Sequence of chain 1.G:
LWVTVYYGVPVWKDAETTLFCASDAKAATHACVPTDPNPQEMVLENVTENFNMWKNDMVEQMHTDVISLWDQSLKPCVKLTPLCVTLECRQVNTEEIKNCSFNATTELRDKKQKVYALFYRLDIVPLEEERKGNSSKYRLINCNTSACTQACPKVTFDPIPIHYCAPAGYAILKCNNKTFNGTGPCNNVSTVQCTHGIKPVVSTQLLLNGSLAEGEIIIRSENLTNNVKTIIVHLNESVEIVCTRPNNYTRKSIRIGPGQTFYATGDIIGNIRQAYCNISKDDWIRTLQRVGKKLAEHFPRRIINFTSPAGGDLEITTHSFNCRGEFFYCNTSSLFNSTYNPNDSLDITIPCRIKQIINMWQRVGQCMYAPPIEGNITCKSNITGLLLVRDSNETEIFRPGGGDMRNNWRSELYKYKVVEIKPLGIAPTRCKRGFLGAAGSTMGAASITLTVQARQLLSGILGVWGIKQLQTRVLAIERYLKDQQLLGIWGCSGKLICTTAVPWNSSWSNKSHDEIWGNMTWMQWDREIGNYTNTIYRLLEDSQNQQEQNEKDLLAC

The small molecule below binds the protein below.
Small molecule (SMILES): CC(=O)N[C@@H]1[C@@H](O)[C@H](O)[C@@H](CO)O[C@H]1O

Binding-site contacts:
Ligand atom C8 contacts residue NAG1 of chain 1.TB at 3.6 Å.
Ligand atom O5 contacts residue ILE317 of chain 1.G at 3.7 Å.
Ligand atom C4 contacts residue ASN296 of chain 1.G at 4.2 Å.
Ligand atom C1 contacts residue ASN296 of chain 1.G at 1.5 Å.
Ligand atom C1 contacts residue ILE317 of chain 1.G at 4.1 Å (hydrophobic).
Ligand atom C7 contacts residue ASN296 of chain 1.G at 3.3 Å.
Ligand atom C7 contacts residue NAG1 of chain 1.TB at 3.6 Å.
Ligand atom O7 contacts residue ASN296 of chain 1.G at 3.4 Å (h-bond).
Ligand atom C5 contacts residue ASN296 of chain 1.G at 3.7 Å.
Ligand atom C8 contacts residue ASN434 of chain 1.G at 3.9 Å.
Ligand atom C2 contacts residue ASN296 of chain 1.G at 2.5 Å.
Ligand atom C8 contacts residue GLY433 of chain 1.G at 3.3 Å.
Ligand atom O5 contacts residue ASN296 of chain 1.G at 2.4 Å (h-bond).
Ligand atom N2 contacts residue ASN296 of chain 1.G at 2.9 Å (h-bond).
Ligand atom C3 contacts residue ASN296 of chain 1.G at 3.7 Å.
Ligand atom O7 contacts residue NAG1 of chain 1.TB at 3.4 Å.
Ligand atom C8 contacts residue ASN296 of chain 1.G at 3.9 Å.